A small-molecule ligand and the protein it binds are described below.
Small molecule (SMILES): [H]/N=C(\N)SCc1ccc(Cl)cc1

Sequence of chain 1.A:
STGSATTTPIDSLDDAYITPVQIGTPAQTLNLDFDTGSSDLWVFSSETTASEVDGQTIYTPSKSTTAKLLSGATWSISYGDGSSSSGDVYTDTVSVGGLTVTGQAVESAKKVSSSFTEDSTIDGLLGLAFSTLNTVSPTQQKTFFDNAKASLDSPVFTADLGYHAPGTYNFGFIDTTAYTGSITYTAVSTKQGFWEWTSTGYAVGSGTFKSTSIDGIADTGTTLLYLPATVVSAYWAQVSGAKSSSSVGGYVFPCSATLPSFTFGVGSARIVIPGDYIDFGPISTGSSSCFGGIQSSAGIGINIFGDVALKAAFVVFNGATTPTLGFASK

Binding-site contacts:
Ligand atom C9 contacts residue ILE300 of chain 1.A at 4.1 Å (hydrophobic).
Ligand atom N5 contacts residue THR222 of chain 1.A at 4.1 Å.
Ligand atom N6 contacts residue TYR79 of chain 1.A at 3.3 Å.
Ligand atom N5 contacts residue GLY221 of chain 1.A at 4.2 Å.
Ligand atom C1 contacts residue ASP219 of chain 1.A at 4.2 Å.
Ligand atom C4 contacts residue ASP35 of chain 1.A at 3.6 Å.
Ligand atom C1 contacts residue ILE217 of chain 1.A at 4.3 Å (hydrophobic).
Ligand atom C1 contacts residue ILE304 of chain 1.A at 4.2 Å (hydrophobic).
Ligand atom C4 contacts residue ASP219 of chain 1.A at 3.8 Å.
Ligand atom CL10 contacts residue ILE300 of chain 1.A at 3.4 Å.
Ligand atom C2 contacts residue THR222 of chain 1.A at 4.0 Å.
Ligand atom N6 contacts residue SER38 of chain 1.A at 3.5 Å.
Ligand atom N5 contacts residue ASP35 of chain 1.A at 3.0 Å (salt-bridge).
Ligand atom C8 contacts residue ILE304 of chain 1.A at 4.1 Å (hydrophobic).
Ligand atom N5 contacts residue ASP219 of chain 1.A at 2.8 Å (salt-bridge).
Ligand atom N5 contacts residue SER38 of chain 1.A at 4.5 Å.
Ligand atom N6 contacts residue GLY37 of chain 1.A at 3.5 Å (h-bond).
Ligand atom S3 contacts residue GLY80 of chain 1.A at 4.1 Å.
Ligand atom S3 contacts residue GLY37 of chain 1.A at 4.0 Å.
Ligand atom C8 contacts residue ILE302 of chain 1.A at 4.5 Å (hydrophobic).
Ligand atom CL10 contacts residue ILE302 of chain 1.A at 3.9 Å.
Ligand atom C7 contacts residue GLY80 of chain 1.A at 4.2 Å.
Ligand atom N6 contacts residue ASP35 of chain 1.A at 2.8 Å (salt-bridge).
Ligand atom S3 contacts residue ASP219 of chain 1.A at 4.2 Å.
Ligand atom C7 contacts residue ILE304 of chain 1.A at 3.7 Å (hydrophobic).
Ligand atom C4 contacts residue SER38 of chain 1.A at 4.4 Å.
Ligand atom C2 contacts residue ASP219 of chain 1.A at 3.0 Å.
Ligand atom C12 contacts residue PHE194 of chain 1.A at 3.7 Å (hydrophobic).
Ligand atom C12 contacts residue ILE217 of chain 1.A at 3.9 Å (hydrophobic).
Ligand atom C9 contacts residue ILE302 of chain 1.A at 3.9 Å (hydrophobic).
Ligand atom C11 contacts residue PHE194 of chain 1.A at 3.8 Å (hydrophobic).
Ligand atom C2 contacts residue ILE217 of chain 1.A at 4.2 Å (hydrophobic).
Ligand atom C4 contacts residue TYR79 of chain 1.A at 4.3 Å (hydrophobic).
Ligand atom C4 contacts residue GLY37 of chain 1.A at 3.4 Å.
Ligand atom C8 contacts residue ILE300 of chain 1.A at 3.7 Å (hydrophobic).
Ligand atom C2 contacts residue GLY37 of chain 1.A at 4.4 Å.
Ligand atom N5 contacts residue GLY37 of chain 1.A at 3.5 Å.
Ligand atom C11 contacts residue ILE302 of chain 1.A at 4.1 Å (hydrophobic).